The small molecule below binds the protein below.
Small molecule (SMILES): CC(=O)N[C@H]1[C@@H](O[P](=O)(O)O[P](=O)(O)OC[C@H]2O[C@@H](n3ccc(=O)[nH]c3=O)[C@H](O)[C@@H]2O)O[C@H](CO)[C@@H](O)[C@@H]1O[C@H](C)C(=O)O

Binding-site contacts:
Ligand atom O1B contacts residue GLN170 of chain 1.A at 3.0 Å (h-bond).
Ligand atom C4 contacts residue ASP307 of chain 1.A at 3.1 Å.
Ligand atom O2E contacts residue ASP307 of chain 1.A at 2.9 Å (salt-bridge).
Ligand atom O2A contacts residue VAL99 of chain 1.A at 3.4 Å.
Ligand atom C2E contacts residue ASP307 of chain 1.A at 3.6 Å.
Ligand atom O7 contacts residue LYS123 of chain 1.A at 2.9 Å (salt-bridge).
Ligand atom O1E contacts residue ARG373 of chain 1.A at 3.2 Å (salt-bridge).
Ligand atom C5U contacts residue SER165 of chain 1.A at 3.5 Å.
Ligand atom O5D contacts residue GLY167 of chain 1.A at 3.3 Å.
Ligand atom C6 contacts residue VAL166 of chain 1.A at 3.8 Å (hydrophobic).
Ligand atom O4 contacts residue ASP307 of chain 1.A at 3.3 Å (salt-bridge).
Ligand atom C5U contacts residue GLY167 of chain 1.A at 3.2 Å.
Ligand atom O1E contacts residue LYS22 of chain 1.A at 2.7 Å (salt-bridge).
Ligand atom C4U contacts residue VAL166 of chain 1.A at 3.7 Å (hydrophobic).
Ligand atom O2A contacts residue ALA96 of chain 1.A at 3.2 Å.
Ligand atom O2E contacts residue ARG333 of chain 1.A at 2.9 Å (salt-bridge).
Ligand atom C6U contacts residue GLY167 of chain 1.A at 3.5 Å.
Ligand atom O6 contacts residue GLU193 of chain 1.A at 3.5 Å (salt-bridge).
Ligand atom O2E contacts residue ARG373 of chain 1.A at 3.6 Å (salt-bridge).
Ligand atom O1E contacts residue ASN23 of chain 1.A at 3.2 Å (h-bond).
Ligand atom O3A contacts residue GLN170 of chain 1.A at 3.8 Å.
Ligand atom O4U contacts residue VAL166 of chain 1.A at 3.4 Å (h-bond).
Ligand atom C1E contacts residue ASP307 of chain 1.A at 3.2 Å.
Ligand atom C3 contacts residue ASP307 of chain 1.A at 3.7 Å.
Ligand atom O1A contacts residue ALA96 of chain 1.A at 3.8 Å.
Ligand atom C1 contacts residue ASN23 of chain 1.A at 3.2 Å.
Ligand atom O2U contacts residue ARG124 of chain 1.A at 3.6 Å.
Ligand atom C8 contacts residue ASN23 of chain 1.A at 3.5 Å.
Ligand atom O2D contacts residue ARG124 of chain 1.A at 3.0 Å (salt-bridge).
Ligand atom O3 contacts residue ASP307 of chain 1.A at 2.9 Å (salt-bridge).
Ligand atom C1E contacts residue LYS22 of chain 1.A at 3.6 Å.
Ligand atom C2 contacts residue ASN23 of chain 1.A at 3.6 Å.
Ligand atom O5 contacts residue ASN23 of chain 1.A at 3.2 Å.
Ligand atom C5U contacts residue VAL166 of chain 1.A at 3.4 Å (hydrophobic).
Ligand atom O3D contacts residue ARG95 of chain 1.A at 2.7 Å (salt-bridge).
Ligand atom O2U contacts residue LYS123 of chain 1.A at 3.5 Å.
Ligand atom C8 contacts residue LYS22 of chain 1.A at 3.6 Å.
Ligand atom O1E contacts residue ASP307 of chain 1.A at 3.5 Å (salt-bridge).
Ligand atom O1B contacts residue VAL166 of chain 1.A at 3.4 Å.
Ligand atom O2D contacts residue PRO125 of chain 1.A at 3.4 Å (h-bond).

Sequence of chain 1.A:
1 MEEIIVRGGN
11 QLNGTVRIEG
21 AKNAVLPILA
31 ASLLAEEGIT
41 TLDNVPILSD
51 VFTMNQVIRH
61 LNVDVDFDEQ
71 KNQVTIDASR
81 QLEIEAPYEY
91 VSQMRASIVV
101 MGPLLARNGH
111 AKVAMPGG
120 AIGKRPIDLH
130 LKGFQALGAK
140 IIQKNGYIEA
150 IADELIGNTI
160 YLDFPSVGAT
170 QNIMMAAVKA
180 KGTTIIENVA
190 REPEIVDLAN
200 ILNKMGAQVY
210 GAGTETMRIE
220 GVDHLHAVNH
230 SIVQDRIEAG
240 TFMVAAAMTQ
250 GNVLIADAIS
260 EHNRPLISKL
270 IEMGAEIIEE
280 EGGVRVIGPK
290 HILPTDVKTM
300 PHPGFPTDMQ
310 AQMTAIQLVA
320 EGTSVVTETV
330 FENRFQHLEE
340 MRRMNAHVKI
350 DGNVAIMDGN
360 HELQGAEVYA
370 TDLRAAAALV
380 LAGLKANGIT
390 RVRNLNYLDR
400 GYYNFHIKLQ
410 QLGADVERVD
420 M